A protein and the small-molecule ligand that binds it are described below.
Small molecule (SMILES): Nc1ncnc2c1ncn2[C@@H]1O[C@H](CO[P](=O)(O)O[P](=O)(O)NP(=O)(O)O)[C@@H](O)[C@H]1O

Binding-site contacts:
Ligand atom PB contacts residue MG1 of chain 1.L at 3.4 Å.
Ligand atom O3A contacts residue GLN172 of chain 1.C at 3.6 Å.
Ligand atom O1A contacts residue GLY174 of chain 1.C at 3.0 Å.
Ligand atom O3G contacts residue GLN172 of chain 1.C at 2.8 Å (h-bond).
Ligand atom N1 contacts residue ARG362 of chain 1.C at 3.6 Å.
Ligand atom PB contacts residue LYS175 of chain 1.C at 3.5 Å.
Ligand atom O1A contacts residue THR176 of chain 1.C at 3.2 Å (h-bond).
Ligand atom O1B contacts residue GLN172 of chain 1.C at 3.5 Å (h-bond).
Ligand atom O1B contacts residue LYS175 of chain 1.C at 2.8 Å.
Ligand atom N9 contacts residue GLN432 of chain 1.C at 3.6 Å.
Ligand atom O1A contacts residue LYS175 of chain 1.C at 3.5 Å (salt-bridge).
Ligand atom O1G contacts residue ARG171 of chain 1.C at 3.2 Å.
Ligand atom O1B contacts residue THR173 of chain 1.C at 3.4 Å (h-bond).
Ligand atom C5 contacts residue GLN432 of chain 1.C at 3.3 Å.
Ligand atom O2G contacts residue MG1 of chain 1.L at 2.1 Å.
Ligand atom O5' contacts residue GLY174 of chain 1.C at 3.5 Å.
Ligand atom C5' contacts residue GLY174 of chain 1.C at 3.6 Å.
Ligand atom N3B contacts residue GLN172 of chain 1.C at 3.0 Å (h-bond).
Ligand atom N7 contacts residue SER177 of chain 1.C at 3.6 Å.
Ligand atom O1G contacts residue LYS175 of chain 1.C at 3.3 Å (salt-bridge).
Ligand atom O4' contacts residue PHE357 of chain 1.C at 3.0 Å.
Ligand atom O1A contacts residue SER177 of chain 1.C at 2.8 Å (h-bond).
Ligand atom C4 contacts residue GLN432 of chain 1.C at 3.6 Å.
Ligand atom O5' contacts residue SER177 of chain 1.C at 3.6 Å (h-bond).
Ligand atom C5' contacts residue GLN172 of chain 1.C at 3.5 Å.
Ligand atom N6 contacts residue GLN430 of chain 1.C at 3.0 Å (h-bond).
Ligand atom PG contacts residue MG1 of chain 1.L at 3.5 Å.
Ligand atom O3A contacts residue LYS175 of chain 1.C at 3.4 Å (salt-bridge).
Ligand atom PB contacts residue GLY174 of chain 1.C at 3.7 Å.
Ligand atom O2B contacts residue THR176 of chain 1.C at 3.1 Å (h-bond).
Ligand atom PG contacts residue GLN172 of chain 1.C at 3.4 Å.
Ligand atom O1G contacts residue GLN172 of chain 1.C at 2.9 Å (h-bond).
Ligand atom O3A contacts residue GLY174 of chain 1.C at 2.7 Å (h-bond).
Ligand atom C6 contacts residue GLN432 of chain 1.C at 3.6 Å.
Ligand atom C8 contacts residue SER177 of chain 1.C at 3.0 Å.
Ligand atom PA contacts residue GLY174 of chain 1.C at 3.3 Å.
Ligand atom O2' contacts residue GLN432 of chain 1.C at 2.9 Å (h-bond).
Ligand atom O2B contacts residue MG1 of chain 1.L at 2.2 Å.
Ligand atom O1B contacts residue GLY174 of chain 1.C at 3.4 Å (h-bond).
Ligand atom N7 contacts residue GLN432 of chain 1.C at 3.6 Å.

Sequence of chain 1.F:
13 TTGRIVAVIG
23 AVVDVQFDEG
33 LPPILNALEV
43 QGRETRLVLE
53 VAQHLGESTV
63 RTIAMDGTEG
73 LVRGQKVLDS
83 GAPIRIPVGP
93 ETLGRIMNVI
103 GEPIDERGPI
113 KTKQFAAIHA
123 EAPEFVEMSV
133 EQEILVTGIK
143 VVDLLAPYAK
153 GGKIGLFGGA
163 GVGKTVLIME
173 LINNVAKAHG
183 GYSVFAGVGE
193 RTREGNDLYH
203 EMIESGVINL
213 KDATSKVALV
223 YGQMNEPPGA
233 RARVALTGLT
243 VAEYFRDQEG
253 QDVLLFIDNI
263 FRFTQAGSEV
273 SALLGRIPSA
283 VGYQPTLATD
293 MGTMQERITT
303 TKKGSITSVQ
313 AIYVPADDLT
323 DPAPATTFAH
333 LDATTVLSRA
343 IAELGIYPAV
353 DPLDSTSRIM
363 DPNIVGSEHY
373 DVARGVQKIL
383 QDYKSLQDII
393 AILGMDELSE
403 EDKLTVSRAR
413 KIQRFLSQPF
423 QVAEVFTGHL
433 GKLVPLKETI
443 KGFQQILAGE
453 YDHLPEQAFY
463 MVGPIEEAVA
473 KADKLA

Sequence of chain 1.C:
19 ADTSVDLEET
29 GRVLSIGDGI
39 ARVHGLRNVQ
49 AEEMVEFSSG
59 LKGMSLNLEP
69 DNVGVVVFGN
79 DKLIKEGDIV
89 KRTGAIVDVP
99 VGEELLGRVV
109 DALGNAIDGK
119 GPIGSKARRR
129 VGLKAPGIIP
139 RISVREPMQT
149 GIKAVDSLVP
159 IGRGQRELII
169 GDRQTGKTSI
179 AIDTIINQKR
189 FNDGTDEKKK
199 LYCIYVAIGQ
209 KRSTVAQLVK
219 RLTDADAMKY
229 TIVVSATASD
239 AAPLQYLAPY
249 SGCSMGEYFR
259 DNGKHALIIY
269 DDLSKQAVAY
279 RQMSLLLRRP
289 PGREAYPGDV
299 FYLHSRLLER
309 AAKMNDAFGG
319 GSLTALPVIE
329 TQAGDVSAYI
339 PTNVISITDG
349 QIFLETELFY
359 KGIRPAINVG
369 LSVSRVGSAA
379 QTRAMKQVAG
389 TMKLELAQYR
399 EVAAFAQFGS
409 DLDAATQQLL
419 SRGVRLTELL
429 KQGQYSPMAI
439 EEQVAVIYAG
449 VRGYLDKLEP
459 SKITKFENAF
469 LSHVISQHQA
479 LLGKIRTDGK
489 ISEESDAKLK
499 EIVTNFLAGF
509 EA